Sequence of chain 1.C:
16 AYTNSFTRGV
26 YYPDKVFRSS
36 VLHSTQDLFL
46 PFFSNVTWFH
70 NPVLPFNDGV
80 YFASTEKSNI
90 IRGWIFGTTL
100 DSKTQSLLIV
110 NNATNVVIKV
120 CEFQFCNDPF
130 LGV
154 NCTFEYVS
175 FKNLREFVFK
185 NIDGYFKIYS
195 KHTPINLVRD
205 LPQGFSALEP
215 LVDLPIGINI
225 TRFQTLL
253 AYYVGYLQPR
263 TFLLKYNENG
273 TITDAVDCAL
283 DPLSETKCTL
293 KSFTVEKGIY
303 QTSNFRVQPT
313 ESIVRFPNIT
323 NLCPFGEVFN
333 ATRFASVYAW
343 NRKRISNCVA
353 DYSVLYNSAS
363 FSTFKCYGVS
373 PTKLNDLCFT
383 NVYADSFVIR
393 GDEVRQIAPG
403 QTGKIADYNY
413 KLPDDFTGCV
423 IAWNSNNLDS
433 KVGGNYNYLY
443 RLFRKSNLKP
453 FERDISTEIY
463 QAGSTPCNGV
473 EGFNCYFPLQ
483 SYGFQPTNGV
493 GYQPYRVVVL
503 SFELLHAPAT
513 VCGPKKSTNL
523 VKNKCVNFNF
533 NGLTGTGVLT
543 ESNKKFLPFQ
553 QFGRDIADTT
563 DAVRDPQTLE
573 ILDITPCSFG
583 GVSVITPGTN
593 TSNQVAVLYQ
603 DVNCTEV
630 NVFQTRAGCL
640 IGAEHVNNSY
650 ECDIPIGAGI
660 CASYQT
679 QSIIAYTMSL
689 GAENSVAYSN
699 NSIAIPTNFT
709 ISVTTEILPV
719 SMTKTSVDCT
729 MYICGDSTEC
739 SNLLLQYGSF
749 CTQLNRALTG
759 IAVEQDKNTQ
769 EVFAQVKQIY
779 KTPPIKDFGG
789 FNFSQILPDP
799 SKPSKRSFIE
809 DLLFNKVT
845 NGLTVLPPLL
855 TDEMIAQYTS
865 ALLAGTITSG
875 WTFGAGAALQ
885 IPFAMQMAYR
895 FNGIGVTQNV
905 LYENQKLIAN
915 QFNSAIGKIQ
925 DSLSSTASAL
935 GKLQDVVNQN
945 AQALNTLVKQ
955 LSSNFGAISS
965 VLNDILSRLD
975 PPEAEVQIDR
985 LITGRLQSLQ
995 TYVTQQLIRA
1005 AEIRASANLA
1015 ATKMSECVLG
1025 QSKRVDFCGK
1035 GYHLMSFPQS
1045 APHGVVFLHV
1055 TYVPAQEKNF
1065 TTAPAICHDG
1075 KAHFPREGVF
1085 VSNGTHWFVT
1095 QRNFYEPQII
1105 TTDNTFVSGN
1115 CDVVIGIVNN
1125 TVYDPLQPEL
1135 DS

Binding-site contacts:
Ligand atom C2 contacts residue ASN592 of chain 1.C at 2.5 Å.
Ligand atom C7 contacts residue ASN592 of chain 1.C at 3.7 Å.
Ligand atom O7 contacts residue ASN592 of chain 1.C at 3.5 Å (h-bond).
Ligand atom C4 contacts residue ASN592 of chain 1.C at 4.3 Å.
Ligand atom C1 contacts residue ASN592 of chain 1.C at 1.5 Å.
Ligand atom C3 contacts residue ASN592 of chain 1.C at 3.8 Å.
Ligand atom C8 contacts residue ASN592 of chain 1.C at 4.0 Å.
Ligand atom N2 contacts residue ASN592 of chain 1.C at 2.9 Å (h-bond).
Ligand atom C5 contacts residue ASN592 of chain 1.C at 3.7 Å.
Ligand atom O5 contacts residue ASN592 of chain 1.C at 2.4 Å (h-bond).

A small-molecule ligand and the protein it binds are described below.
Small molecule (SMILES): CC(=O)N[C@@H]1[C@@H](O)[C@H](O)[C@@H](CO)O[C@H]1O